This protein binds this small molecule.
Small molecule (SMILES): OC[C@H]1O[C@H](O[C@H]2[C@H](O)[C@@H](O)[C@@H](O)O[C@@H]2CO)[C@H](O)[C@@H](O)[C@@H]1O

Binding-site contacts:
Ligand atom C1 contacts residue LYS16 of chain 1.A at 3.7 Å.
Ligand atom O2 contacts residue LYS16 of chain 1.A at 2.7 Å (salt-bridge).
Ligand atom O3 contacts residue ASP66 of chain 1.A at 2.6 Å (salt-bridge).
Ligand atom O1 contacts residue ASN13 of chain 1.A at 3.6 Å.
Ligand atom C3 contacts residue ASP66 of chain 1.A at 3.5 Å.
Ligand atom C1 contacts residue TRP231 of chain 1.A at 3.6 Å (hydrophobic).
Ligand atom C6 contacts residue TYR156 of chain 1.A at 3.8 Å (hydrophobic).
Ligand atom O3 contacts residue TRP341 of chain 1.A at 3.8 Å.
Ligand atom C6 contacts residue PHE157 of chain 1.A at 3.9 Å (hydrophobic).
Ligand atom O6 contacts residue GLU154 of chain 1.A at 2.5 Å (salt-bridge).
Ligand atom O2 contacts residue ALA64 of chain 1.A at 3.4 Å.
Ligand atom O3 contacts residue GLU112 of chain 1.A at 3.7 Å.
Ligand atom C6 contacts residue PRO155 of chain 1.A at 3.8 Å (hydrophobic).
Ligand atom C2 contacts residue ASP66 of chain 1.A at 3.4 Å.
Ligand atom O3 contacts residue TRP63 of chain 1.A at 3.3 Å (h-bond).
Ligand atom O6 contacts residue TYR156 of chain 1.A at 3.1 Å (h-bond).
Ligand atom C6 contacts residue GLU154 of chain 1.A at 3.2 Å.
Ligand atom O6 contacts residue PHE157 of chain 1.A at 3.9 Å.
Ligand atom O1 contacts residue ASP15 of chain 1.A at 2.7 Å (salt-bridge).
Ligand atom O6 contacts residue PRO155 of chain 1.A at 3.2 Å.
Ligand atom O5 contacts residue TYR156 of chain 1.A at 3.2 Å.
Ligand atom O2 contacts residue ASP66 of chain 1.A at 2.6 Å (salt-bridge).
Ligand atom C2 contacts residue LYS16 of chain 1.A at 3.7 Å.
Ligand atom O2 contacts residue MET331 of chain 1.A at 3.9 Å.
Ligand atom O3 contacts residue ALA64 of chain 1.A at 3.4 Å.
Ligand atom O1 contacts residue LYS16 of chain 1.A at 3.0 Å (salt-bridge).
Ligand atom O3 contacts residue ARG67 of chain 1.A at 2.7 Å (salt-bridge).
Ligand atom C4 contacts residue TRP341 of chain 1.A at 3.5 Å (hydrophobic).
Ligand atom C1 contacts residue ASP15 of chain 1.A at 3.4 Å.
Ligand atom C6 contacts residue TRP341 of chain 1.A at 3.6 Å (hydrophobic).
Ligand atom C3 contacts residue TRP63 of chain 1.A at 3.6 Å (hydrophobic).
Ligand atom O4 contacts residue ARG345 of chain 1.A at 3.4 Å (salt-bridge).
Ligand atom O2 contacts residue TRP63 of chain 1.A at 3.4 Å (h-bond).
Ligand atom C2 contacts residue TRP231 of chain 1.A at 3.8 Å (hydrophobic).
Ligand atom C2 contacts residue GLU112 of chain 1.A at 3.4 Å.
Ligand atom O2 contacts residue GLU112 of chain 1.A at 2.7 Å (salt-bridge).
Ligand atom O4 contacts residue ARG67 of chain 1.A at 2.7 Å (salt-bridge).
Ligand atom O5 contacts residue ASP15 of chain 1.A at 3.9 Å.
Ligand atom O4 contacts residue TRP341 of chain 1.A at 3.8 Å.
Ligand atom C1 contacts residue TYR156 of chain 1.A at 3.5 Å (hydrophobic).

Sequence of chain 1.A:
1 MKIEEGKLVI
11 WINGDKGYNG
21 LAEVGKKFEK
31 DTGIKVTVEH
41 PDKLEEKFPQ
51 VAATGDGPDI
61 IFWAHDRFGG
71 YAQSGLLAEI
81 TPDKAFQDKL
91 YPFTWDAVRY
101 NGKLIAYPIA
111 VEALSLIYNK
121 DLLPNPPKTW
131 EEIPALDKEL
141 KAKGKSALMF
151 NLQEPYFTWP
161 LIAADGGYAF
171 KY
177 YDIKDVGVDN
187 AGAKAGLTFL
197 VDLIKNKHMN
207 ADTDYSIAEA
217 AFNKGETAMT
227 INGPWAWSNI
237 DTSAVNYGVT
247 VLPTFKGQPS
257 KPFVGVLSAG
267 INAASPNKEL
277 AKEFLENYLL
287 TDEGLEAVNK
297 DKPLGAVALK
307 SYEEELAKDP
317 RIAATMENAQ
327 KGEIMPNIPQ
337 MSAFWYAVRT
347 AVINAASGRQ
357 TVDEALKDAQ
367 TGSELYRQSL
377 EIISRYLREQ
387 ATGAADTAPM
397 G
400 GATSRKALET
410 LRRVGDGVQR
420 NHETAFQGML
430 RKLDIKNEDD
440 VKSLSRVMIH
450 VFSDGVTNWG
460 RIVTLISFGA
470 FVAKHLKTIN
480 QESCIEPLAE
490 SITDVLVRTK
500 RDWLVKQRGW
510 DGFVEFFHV